The protein below binds the small molecule below.
Small molecule (SMILES): CC(=O)N[C@@H]1[C@@H](O)[C@H](O)[C@@H](CO)O[C@H]1O

Binding-site contacts:
Ligand atom O5 contacts residue PHE119 of chain 36.A at 4.1 Å.
Ligand atom C6 contacts residue PHE119 of chain 36.A at 4.2 Å (hydrophobic).
Ligand atom C7 contacts residue ASN118 of chain 36.A at 3.4 Å.
Ligand atom N2 contacts residue ASN118 of chain 36.A at 2.9 Å (h-bond).
Ligand atom O5 contacts residue THR89 of chain 36.A at 4.5 Å.
Ligand atom C5 contacts residue ASN118 of chain 36.A at 3.6 Å.
Ligand atom O6 contacts residue PHE119 of chain 36.A at 3.0 Å (h-bond).
Ligand atom C7 contacts residue ASP67 of chain 36.A at 3.3 Å.
Ligand atom O7 contacts residue TYR90 of chain 36.A at 3.8 Å.
Ligand atom C6 contacts residue THR120 of chain 36.A at 3.4 Å.
Ligand atom O7 contacts residue ASN118 of chain 36.A at 4.3 Å.
Ligand atom C2 contacts residue ASN118 of chain 36.A at 2.4 Å.
Ligand atom C5 contacts residue THR89 of chain 36.A at 4.5 Å.
Ligand atom C1 contacts residue THR120 of chain 36.A at 4.4 Å.
Ligand atom O6 contacts residue THR89 of chain 36.A at 4.0 Å.
Ligand atom C8 contacts residue ASN118 of chain 36.A at 3.6 Å.
Ligand atom C5 contacts residue THR120 of chain 36.A at 4.0 Å.
Ligand atom N2 contacts residue TYR90 of chain 36.A at 4.2 Å.
Ligand atom C7 contacts residue TYR90 of chain 36.A at 4.2 Å (hydrophobic).
Ligand atom N2 contacts residue ASP67 of chain 36.A at 4.5 Å.
Ligand atom C1 contacts residue ASN118 of chain 36.A at 1.4 Å.
Ligand atom C8 contacts residue ASP67 of chain 36.A at 3.3 Å.
Ligand atom C1 contacts residue THR89 of chain 36.A at 4.2 Å.
Ligand atom O7 contacts residue ASP67 of chain 36.A at 2.8 Å (salt-bridge).
Ligand atom O5 contacts residue THR120 of chain 36.A at 3.2 Å (h-bond).
Ligand atom O6 contacts residue THR120 of chain 36.A at 3.1 Å (h-bond).
Ligand atom C4 contacts residue ASN118 of chain 36.A at 4.2 Å.
Ligand atom C3 contacts residue ASN118 of chain 36.A at 3.8 Å.
Ligand atom O5 contacts residue ASN118 of chain 36.A at 2.4 Å (h-bond).
Ligand atom C8 contacts residue SER66 of chain 36.A at 3.3 Å.

Sequence of chain 36.A:
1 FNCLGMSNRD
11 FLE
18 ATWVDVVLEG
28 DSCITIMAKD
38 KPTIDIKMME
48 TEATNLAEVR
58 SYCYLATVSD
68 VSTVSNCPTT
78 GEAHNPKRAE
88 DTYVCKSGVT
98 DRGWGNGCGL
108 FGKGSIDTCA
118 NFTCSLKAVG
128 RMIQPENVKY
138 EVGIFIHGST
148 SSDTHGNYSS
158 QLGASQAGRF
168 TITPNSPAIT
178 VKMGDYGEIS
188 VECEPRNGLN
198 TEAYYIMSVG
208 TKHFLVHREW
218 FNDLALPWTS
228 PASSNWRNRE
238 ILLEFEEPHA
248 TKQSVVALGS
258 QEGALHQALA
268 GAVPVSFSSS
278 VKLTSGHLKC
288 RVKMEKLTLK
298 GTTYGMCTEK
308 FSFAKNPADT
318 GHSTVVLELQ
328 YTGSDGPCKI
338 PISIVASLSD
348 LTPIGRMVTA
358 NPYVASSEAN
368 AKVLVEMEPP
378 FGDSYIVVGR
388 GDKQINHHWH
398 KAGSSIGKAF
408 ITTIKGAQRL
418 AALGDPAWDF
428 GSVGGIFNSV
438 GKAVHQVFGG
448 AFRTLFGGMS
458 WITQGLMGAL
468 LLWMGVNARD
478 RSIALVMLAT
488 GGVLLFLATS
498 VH